A small-molecule ligand and the protein it binds are described below.
Small molecule (SMILES): CC(C)CCC[C@@H](C)[C@H]1CC[C@H]2[C@@H]3CC=C4C[C@@H](OC(=O)CCC(=O)O)CC[C@]4(C)[C@H]3CC[C@]12C

Sequence of chain 1.B:
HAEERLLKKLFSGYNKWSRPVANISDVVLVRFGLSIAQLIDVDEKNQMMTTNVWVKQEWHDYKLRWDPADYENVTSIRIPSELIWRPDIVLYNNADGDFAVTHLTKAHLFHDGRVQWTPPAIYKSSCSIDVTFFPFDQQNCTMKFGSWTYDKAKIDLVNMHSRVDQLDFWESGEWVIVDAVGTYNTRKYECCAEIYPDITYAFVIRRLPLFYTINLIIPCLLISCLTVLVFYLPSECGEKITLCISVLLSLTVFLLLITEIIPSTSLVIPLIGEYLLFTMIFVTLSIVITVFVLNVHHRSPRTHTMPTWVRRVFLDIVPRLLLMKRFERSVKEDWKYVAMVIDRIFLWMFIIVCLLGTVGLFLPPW

Binding-site contacts:
Ligand atom CAR contacts residue Y011 of chain 1.U at 3.7 Å.
Ligand atom CAT contacts residue Y011 of chain 1.U at 3.9 Å.
Ligand atom CAB contacts residue LEU293 of chain 1.B at 4.2 Å (hydrophobic).
Ligand atom CBC contacts residue PHE300 of chain 1.B at 4.0 Å (hydrophobic).
Ligand atom CAE contacts residue ILE297 of chain 1.B at 4.1 Å (hydrophobic).
Ligand atom CAQ contacts residue ILE297 of chain 1.B at 3.7 Å (hydrophobic).
Ligand atom CBH contacts residue PHE300 of chain 1.B at 3.7 Å (hydrophobic).
Ligand atom CAV contacts residue PHE300 of chain 1.B at 2.9 Å (hydrophobic).
Ligand atom CAJ contacts residue LEU293 of chain 1.B at 3.9 Å (hydrophobic).
Ligand atom CAQ contacts residue PHE361 of chain 1.B at 4.1 Å (hydrophobic).
Ligand atom CAN contacts residue LEU293 of chain 1.B at 4.0 Å (hydrophobic).
Ligand atom CAR contacts residue PHE300 of chain 1.B at 4.2 Å (hydrophobic).
Ligand atom OAW contacts residue Y011 of chain 1.U at 4.5 Å.
Ligand atom CAO contacts residue LEU293 of chain 1.B at 4.2 Å (hydrophobic).
Ligand atom CAI contacts residue PHE300 of chain 1.B at 3.2 Å (hydrophobic).
Ligand atom CAZ contacts residue PHE300 of chain 1.B at 3.3 Å (hydrophobic).
Ligand atom CAD contacts residue PHE300 of chain 1.B at 2.8 Å (hydrophobic).
Ligand atom OAW contacts residue PHE300 of chain 1.B at 4.2 Å.
Ligand atom CAS contacts residue Y011 of chain 1.U at 4.2 Å.